Sequence of chain 1.Y:
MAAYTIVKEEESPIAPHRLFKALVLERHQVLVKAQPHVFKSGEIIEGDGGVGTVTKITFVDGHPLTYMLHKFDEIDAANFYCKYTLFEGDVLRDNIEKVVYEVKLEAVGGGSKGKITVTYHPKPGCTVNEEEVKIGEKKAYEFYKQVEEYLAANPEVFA

The protein below binds the small molecule below.
Small molecule (SMILES): O=S(=O)(O)c1cccc2cccc(Nc3ccccc3)c12

Binding-site contacts:
Ligand atom O2 contacts residue GLU146 of chain 1.Y at 3.6 Å.
Ligand atom C7 contacts residue 2AN1 of chain 1.EF at 4.2 Å.
Ligand atom C16 contacts residue LYS138 of chain 1.Y at 4.0 Å.
Ligand atom C1 contacts residue LYS138 of chain 1.Y at 4.4 Å.
Ligand atom O3 contacts residue LYS142 of chain 1.Y at 3.2 Å.
Ligand atom O2 contacts residue LYS142 of chain 1.Y at 3.5 Å.
Ligand atom O2 contacts residue 2AN1 of chain 1.EF at 4.0 Å.
Ligand atom S contacts residue LYS142 of chain 1.Y at 4.1 Å.
Ligand atom C3 contacts residue LYS138 of chain 1.Y at 3.9 Å.
Ligand atom O3 contacts residue GLU146 of chain 1.Y at 4.1 Å.
Ligand atom C2 contacts residue LYS138 of chain 1.Y at 3.6 Å.
Ligand atom C8 contacts residue 2AN1 of chain 1.EF at 4.0 Å.